A protein and the small-molecule ligand that binds it are described below.
Small molecule (SMILES): CC(=O)N[C@@H]1[C@@H](O)[C@H](O)[C@@H](CO)O[C@H]1O

Sequence of chain 1.C:
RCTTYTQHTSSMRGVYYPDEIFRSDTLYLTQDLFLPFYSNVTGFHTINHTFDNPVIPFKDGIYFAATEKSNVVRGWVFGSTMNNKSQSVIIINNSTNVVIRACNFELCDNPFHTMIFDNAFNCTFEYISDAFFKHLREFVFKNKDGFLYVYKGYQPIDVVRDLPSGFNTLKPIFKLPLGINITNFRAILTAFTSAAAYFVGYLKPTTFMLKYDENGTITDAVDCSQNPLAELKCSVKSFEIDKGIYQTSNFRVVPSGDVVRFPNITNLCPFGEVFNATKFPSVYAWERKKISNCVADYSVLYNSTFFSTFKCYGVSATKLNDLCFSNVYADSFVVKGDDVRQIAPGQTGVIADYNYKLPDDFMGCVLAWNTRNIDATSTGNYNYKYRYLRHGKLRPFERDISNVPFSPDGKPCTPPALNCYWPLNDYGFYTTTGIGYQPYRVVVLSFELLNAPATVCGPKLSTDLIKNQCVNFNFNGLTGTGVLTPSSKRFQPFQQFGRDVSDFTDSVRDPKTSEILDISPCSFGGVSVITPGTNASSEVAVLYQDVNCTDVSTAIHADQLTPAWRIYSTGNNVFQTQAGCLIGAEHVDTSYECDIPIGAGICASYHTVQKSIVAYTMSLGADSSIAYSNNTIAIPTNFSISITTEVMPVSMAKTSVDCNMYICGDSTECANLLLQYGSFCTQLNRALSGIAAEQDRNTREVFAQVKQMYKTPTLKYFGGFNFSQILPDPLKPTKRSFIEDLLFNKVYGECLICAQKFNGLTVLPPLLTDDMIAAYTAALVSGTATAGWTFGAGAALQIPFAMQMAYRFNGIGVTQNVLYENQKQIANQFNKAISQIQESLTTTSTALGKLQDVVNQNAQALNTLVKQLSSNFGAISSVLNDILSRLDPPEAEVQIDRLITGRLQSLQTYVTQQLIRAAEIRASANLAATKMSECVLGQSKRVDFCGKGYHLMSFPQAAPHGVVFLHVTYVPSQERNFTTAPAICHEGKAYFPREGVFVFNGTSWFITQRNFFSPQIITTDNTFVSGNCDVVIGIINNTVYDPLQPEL

Binding-site contacts:
Ligand atom O7 contacts residue ASN84 of chain 1.C at 3.4 Å.
Ligand atom N2 contacts residue ASN84 of chain 1.C at 2.7 Å (h-bond).
Ligand atom C6 contacts residue ASN84 of chain 1.C at 4.4 Å.
Ligand atom C6 contacts residue GLN51 of chain 1.C at 4.1 Å.
Ligand atom C7 contacts residue ASN84 of chain 1.C at 3.3 Å.
Ligand atom C1 contacts residue ASN84 of chain 1.C at 1.4 Å.
Ligand atom C5 contacts residue ASN84 of chain 1.C at 3.7 Å.
Ligand atom O5 contacts residue GLN51 of chain 1.C at 4.4 Å.
Ligand atom C3 contacts residue ASN84 of chain 1.C at 3.6 Å.
Ligand atom C4 contacts residue ASN84 of chain 1.C at 4.1 Å.
Ligand atom O5 contacts residue ASN84 of chain 1.C at 2.4 Å (h-bond).
Ligand atom C8 contacts residue ASN84 of chain 1.C at 4.3 Å.
Ligand atom C2 contacts residue ASN84 of chain 1.C at 2.3 Å.